Binding-site contacts:
Ligand atom O2P contacts residue SER52 of chain 3.C at 3.9 Å.
Ligand atom P contacts residue THR55 of chain 3.C at 4.1 Å.
Ligand atom C1 contacts residue HIS134 of chain 3.C at 3.7 Å.
Ligand atom P contacts residue SER52 of chain 3.C at 3.5 Å.
Ligand atom O2P contacts residue SER80 of chain 2.C at 3.5 Å (h-bond).
Ligand atom P contacts residue SER80 of chain 2.C at 3.9 Å.
Ligand atom O3P contacts residue ARG54 of chain 3.C at 3.7 Å.
Ligand atom O1P contacts residue ARG105 of chain 3.C at 2.9 Å (salt-bridge).
Ligand atom O3P contacts residue ARG105 of chain 3.C at 2.9 Å (salt-bridge).
Ligand atom P contacts residue ARG54 of chain 3.C at 3.9 Å.
Ligand atom P contacts residue ARG105 of chain 3.C at 3.4 Å.
Ligand atom P contacts residue THR53 of chain 3.C at 3.9 Å.
Ligand atom C1P contacts residue LEU267 of chain 3.C at 3.1 Å (hydrophobic).
Ligand atom O1P contacts residue GLC2 of chain 3.F at 3.8 Å.
Ligand atom O1 contacts residue HIS134 of chain 3.C at 3.0 Å (h-bond).
Ligand atom O1P contacts residue SER52 of chain 3.C at 3.8 Å.
Ligand atom O1P contacts residue SER80 of chain 2.C at 3.1 Å (h-bond).
Ligand atom C1 contacts residue LEU267 of chain 3.C at 3.7 Å (hydrophobic).
Ligand atom O3P contacts residue THR53 of chain 3.C at 4.0 Å.
Ligand atom C1P contacts residue ARG54 of chain 3.C at 3.5 Å.
Ligand atom C1 contacts residue THR55 of chain 3.C at 3.8 Å.
Ligand atom N1 contacts residue PRO266 of chain 3.C at 3.6 Å.
Ligand atom O1 contacts residue ARG105 of chain 3.C at 3.3 Å (salt-bridge).
Ligand atom O1 contacts residue THR55 of chain 3.C at 2.9 Å (h-bond).
Ligand atom N1 contacts residue LEU267 of chain 3.C at 3.3 Å (h-bond).
Ligand atom C1P contacts residue GLC2 of chain 3.F at 3.5 Å.
Ligand atom O2P contacts residue THR53 of chain 3.C at 3.1 Å (h-bond).
Ligand atom O1 contacts residue GLN137 of chain 3.C at 4.2 Å.
Ligand atom O3P contacts residue THR55 of chain 3.C at 2.9 Å (h-bond).
Ligand atom N1 contacts residue HIS134 of chain 3.C at 3.6 Å (h-bond).
Ligand atom O2P contacts residue ARG54 of chain 3.C at 2.7 Å (salt-bridge).
Ligand atom O1 contacts residue GLC2 of chain 3.F at 3.2 Å (h-bond).
Ligand atom C1 contacts residue GLC2 of chain 3.F at 3.2 Å.
Ligand atom O1P contacts residue ALA51 of chain 3.C at 3.8 Å.
Ligand atom O3P contacts residue SER52 of chain 3.C at 2.5 Å (h-bond).
Ligand atom C1 contacts residue GLN137 of chain 3.C at 4.0 Å.
Ligand atom O2P contacts residue THR55 of chain 3.C at 4.1 Å.
Ligand atom N1 contacts residue GLC2 of chain 3.F at 3.1 Å.
Ligand atom O1P contacts residue LYS84 of chain 2.C at 2.9 Å.
Ligand atom N1 contacts residue GLN137 of chain 3.C at 3.1 Å (h-bond).

Sequence of chain 2.C:
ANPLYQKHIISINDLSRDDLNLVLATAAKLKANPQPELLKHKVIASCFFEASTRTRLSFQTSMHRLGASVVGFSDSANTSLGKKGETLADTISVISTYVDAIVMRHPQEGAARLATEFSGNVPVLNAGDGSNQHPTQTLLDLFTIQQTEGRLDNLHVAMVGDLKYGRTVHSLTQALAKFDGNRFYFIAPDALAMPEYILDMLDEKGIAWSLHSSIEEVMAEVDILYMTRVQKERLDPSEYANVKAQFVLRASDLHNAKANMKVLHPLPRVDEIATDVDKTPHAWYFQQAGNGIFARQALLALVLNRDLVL

Sequence of chain 3.C:
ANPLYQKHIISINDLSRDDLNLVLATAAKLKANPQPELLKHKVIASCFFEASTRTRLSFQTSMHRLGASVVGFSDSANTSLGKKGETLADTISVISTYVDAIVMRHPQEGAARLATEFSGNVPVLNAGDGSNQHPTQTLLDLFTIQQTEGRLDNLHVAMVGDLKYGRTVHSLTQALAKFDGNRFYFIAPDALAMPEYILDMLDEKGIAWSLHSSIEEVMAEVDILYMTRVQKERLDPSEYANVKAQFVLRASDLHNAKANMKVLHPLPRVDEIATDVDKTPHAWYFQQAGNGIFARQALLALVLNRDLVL

This small molecule binds to this protein.
Small molecule (SMILES): NC(=O)CP(=O)(O)O